This small molecule binds to this protein.
Small molecule (SMILES): O=C(O)[C@@H]1COc2ccccc2O1

Sequence of chain 1.A:
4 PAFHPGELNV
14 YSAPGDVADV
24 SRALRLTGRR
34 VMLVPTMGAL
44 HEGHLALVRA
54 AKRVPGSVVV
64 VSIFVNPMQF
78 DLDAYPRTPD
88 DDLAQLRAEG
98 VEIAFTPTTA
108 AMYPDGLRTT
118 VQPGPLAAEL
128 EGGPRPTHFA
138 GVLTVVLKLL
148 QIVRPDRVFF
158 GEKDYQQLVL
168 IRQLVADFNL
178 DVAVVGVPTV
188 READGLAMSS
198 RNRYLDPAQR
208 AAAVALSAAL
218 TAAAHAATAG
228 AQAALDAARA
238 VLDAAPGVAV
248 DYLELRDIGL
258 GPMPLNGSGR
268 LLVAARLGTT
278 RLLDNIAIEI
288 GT

Binding-site contacts:
Ligand atom CAJ contacts residue MET40 of chain 1.A at 3.6 Å (hydrophobic).
Ligand atom CAL contacts residue THR39 of chain 1.A at 3.7 Å.
Ligand atom OAA contacts residue HIS47 of chain 1.A at 3.1 Å (h-bond).
Ligand atom CAF contacts residue THR39 of chain 1.A at 3.6 Å.
Ligand atom CAE contacts residue PHE157 of chain 1.A at 3.9 Å (hydrophobic).
Ligand atom CAC contacts residue 15N1 of chain 1.E at 0.1 Å.
Ligand atom OAH contacts residue 15N1 of chain 1.E at 0.1 Å (h-bond).
Ligand atom CAG contacts residue GLN164 of chain 1.A at 3.9 Å.
Ligand atom CAF contacts residue MET40 of chain 1.A at 3.9 Å (hydrophobic).
Ligand atom CAG contacts residue PRO38 of chain 1.A at 4.1 Å (hydrophobic).
Ligand atom CAK contacts residue GLN164 of chain 1.A at 3.7 Å.
Ligand atom CAL contacts residue 15N1 of chain 1.E at 0.1 Å.
Ligand atom CAG contacts residue 15N1 of chain 1.E at 0.7 Å.
Ligand atom OAA contacts residue MET40 of chain 1.A at 2.7 Å (h-bond).
Ligand atom CAE contacts residue GLN164 of chain 1.A at 3.7 Å.
Ligand atom OAA contacts residue THR39 of chain 1.A at 3.5 Å.
Ligand atom OAB contacts residue HIS47 of chain 1.A at 3.1 Å (h-bond).
Ligand atom OAA contacts residue 15N1 of chain 1.E at 0.1 Å (h-bond).
Ligand atom OAB contacts residue 15N1 of chain 1.E at 0.5 Å (h-bond).
Ligand atom OAI contacts residue 15N1 of chain 1.E at 0.1 Å (h-bond).
Ligand atom CAM contacts residue THR39 of chain 1.A at 4.1 Å.
Ligand atom CAL contacts residue PRO38 of chain 1.A at 3.5 Å (hydrophobic).
Ligand atom OAI contacts residue PRO38 of chain 1.A at 3.5 Å (h-bond).
Ligand atom CAK contacts residue PRO38 of chain 1.A at 4.1 Å (hydrophobic).
Ligand atom CAM contacts residue MET40 of chain 1.A at 3.9 Å (hydrophobic).
Ligand atom OAH contacts residue GLN164 of chain 1.A at 2.9 Å (h-bond).
Ligand atom CAJ contacts residue THR39 of chain 1.A at 4.0 Å.
Ligand atom CAJ contacts residue HIS47 of chain 1.A at 3.4 Å.
Ligand atom CAL contacts residue MET40 of chain 1.A at 3.9 Å (hydrophobic).
Ligand atom CAD contacts residue 15N1 of chain 1.E at 0.1 Å.
Ligand atom CAE contacts residue 15N1 of chain 1.E at 0.2 Å.
Ligand atom CAD contacts residue PRO38 of chain 1.A at 3.8 Å (hydrophobic).
Ligand atom OAI contacts residue MET40 of chain 1.A at 3.1 Å (h-bond).
Ligand atom CAF contacts residue PRO38 of chain 1.A at 3.7 Å (hydrophobic).
Ligand atom CAK contacts residue 15N1 of chain 1.E at 0.1 Å.
Ligand atom CAM contacts residue 15N1 of chain 1.E at 0.7 Å.
Ligand atom OAI contacts residue THR39 of chain 1.A at 3.1 Å.
Ligand atom CAJ contacts residue 15N1 of chain 1.E at 0.0 Å.
Ligand atom CAF contacts residue 15N1 of chain 1.E at 0.2 Å.
Ligand atom CAC contacts residue VAL143 of chain 1.A at 3.4 Å (hydrophobic).